Sequence of chain 1.A:
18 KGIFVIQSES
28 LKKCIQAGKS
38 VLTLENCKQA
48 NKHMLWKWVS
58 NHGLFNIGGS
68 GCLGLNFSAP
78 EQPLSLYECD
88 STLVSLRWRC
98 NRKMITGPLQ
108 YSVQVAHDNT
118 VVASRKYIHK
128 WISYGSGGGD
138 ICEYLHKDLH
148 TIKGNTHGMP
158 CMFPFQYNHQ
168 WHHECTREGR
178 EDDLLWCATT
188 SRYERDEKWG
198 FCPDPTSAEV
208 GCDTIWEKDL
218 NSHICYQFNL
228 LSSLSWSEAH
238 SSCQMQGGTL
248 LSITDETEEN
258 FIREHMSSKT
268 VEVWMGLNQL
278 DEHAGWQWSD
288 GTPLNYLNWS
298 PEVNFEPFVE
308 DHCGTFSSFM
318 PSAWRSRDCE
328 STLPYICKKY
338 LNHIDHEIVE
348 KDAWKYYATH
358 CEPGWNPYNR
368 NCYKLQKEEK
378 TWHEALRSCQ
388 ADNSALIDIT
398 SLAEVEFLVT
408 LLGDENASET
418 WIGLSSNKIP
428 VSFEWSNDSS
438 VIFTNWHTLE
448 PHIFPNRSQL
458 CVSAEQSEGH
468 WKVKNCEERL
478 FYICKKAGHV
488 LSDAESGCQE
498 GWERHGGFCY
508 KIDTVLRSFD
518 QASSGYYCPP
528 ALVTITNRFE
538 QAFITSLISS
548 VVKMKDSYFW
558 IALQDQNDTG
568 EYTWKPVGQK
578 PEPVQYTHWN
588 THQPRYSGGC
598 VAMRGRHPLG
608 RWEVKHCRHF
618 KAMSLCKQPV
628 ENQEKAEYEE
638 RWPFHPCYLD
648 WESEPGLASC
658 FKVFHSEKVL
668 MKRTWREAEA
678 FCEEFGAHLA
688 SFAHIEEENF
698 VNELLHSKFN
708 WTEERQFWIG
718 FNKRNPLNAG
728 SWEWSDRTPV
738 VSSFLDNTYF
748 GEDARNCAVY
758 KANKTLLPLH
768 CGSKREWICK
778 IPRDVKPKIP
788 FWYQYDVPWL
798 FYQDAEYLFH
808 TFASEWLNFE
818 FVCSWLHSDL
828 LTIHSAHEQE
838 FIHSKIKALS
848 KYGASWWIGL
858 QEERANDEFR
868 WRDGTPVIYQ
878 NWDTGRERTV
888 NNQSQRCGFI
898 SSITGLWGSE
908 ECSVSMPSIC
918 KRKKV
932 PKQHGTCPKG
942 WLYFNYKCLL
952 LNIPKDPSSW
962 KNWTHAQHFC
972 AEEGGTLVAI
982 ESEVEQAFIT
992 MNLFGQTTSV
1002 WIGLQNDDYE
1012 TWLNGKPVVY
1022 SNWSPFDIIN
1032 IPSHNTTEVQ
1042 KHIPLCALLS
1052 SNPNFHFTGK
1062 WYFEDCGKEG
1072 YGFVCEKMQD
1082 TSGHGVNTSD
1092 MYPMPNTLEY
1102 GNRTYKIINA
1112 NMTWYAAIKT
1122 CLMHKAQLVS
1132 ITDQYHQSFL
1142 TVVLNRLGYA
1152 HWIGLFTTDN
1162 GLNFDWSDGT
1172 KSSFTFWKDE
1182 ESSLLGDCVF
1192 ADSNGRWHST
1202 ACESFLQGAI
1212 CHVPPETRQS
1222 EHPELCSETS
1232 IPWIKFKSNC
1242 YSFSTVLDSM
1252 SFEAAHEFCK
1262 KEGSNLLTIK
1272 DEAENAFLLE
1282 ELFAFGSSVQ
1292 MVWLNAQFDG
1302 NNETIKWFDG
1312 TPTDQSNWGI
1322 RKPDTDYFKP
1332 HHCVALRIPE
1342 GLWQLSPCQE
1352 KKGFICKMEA

A small-molecule ligand and the protein it binds are described below.
Small molecule (SMILES): CC(=O)N[C@@H]1[C@@H](O)[C@H](O)[C@@H](CO)O[C@H]1O

Binding-site contacts:
Ligand atom C8 contacts residue ASN564 of chain 1.A at 4.2 Å.
Ligand atom O7 contacts residue ASN564 of chain 1.A at 2.7 Å (h-bond).
Ligand atom C7 contacts residue ASN564 of chain 1.A at 3.2 Å.
Ligand atom C7 contacts residue GLN563 of chain 1.A at 3.6 Å.
Ligand atom O7 contacts residue GLN563 of chain 1.A at 3.0 Å.
Ligand atom C3 contacts residue ASN564 of chain 1.A at 3.8 Å.
Ligand atom C2 contacts residue ASN564 of chain 1.A at 2.5 Å.
Ligand atom O5 contacts residue ASN564 of chain 1.A at 2.4 Å (h-bond).
Ligand atom C5 contacts residue ASN564 of chain 1.A at 3.7 Å.
Ligand atom N2 contacts residue ASN564 of chain 1.A at 2.9 Å (h-bond).
Ligand atom C8 contacts residue GLN563 of chain 1.A at 3.3 Å.
Ligand atom C1 contacts residue ASN564 of chain 1.A at 1.4 Å.
Ligand atom C4 contacts residue ASN564 of chain 1.A at 4.2 Å.